The protein below binds the small molecule below.
Small molecule (SMILES): NS(=O)(=O)c1ccc(N/N=C2\C(=O)Nc3ccc(C(=O)O)cc32)cc1

Sequence of chain 1.A:
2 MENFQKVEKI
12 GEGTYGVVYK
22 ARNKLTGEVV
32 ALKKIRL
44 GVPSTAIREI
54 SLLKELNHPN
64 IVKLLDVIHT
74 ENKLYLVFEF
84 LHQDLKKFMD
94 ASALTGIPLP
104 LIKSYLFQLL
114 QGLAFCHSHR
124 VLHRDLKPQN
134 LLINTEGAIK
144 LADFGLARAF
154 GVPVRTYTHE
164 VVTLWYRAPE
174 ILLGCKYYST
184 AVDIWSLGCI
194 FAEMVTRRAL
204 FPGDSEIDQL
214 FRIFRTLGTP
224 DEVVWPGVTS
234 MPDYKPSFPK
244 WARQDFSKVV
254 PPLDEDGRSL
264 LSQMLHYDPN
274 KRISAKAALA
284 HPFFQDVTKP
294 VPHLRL

Binding-site contacts:
Ligand atom N3 contacts residue LEU135 of chain 1.A at 3.7 Å.
Ligand atom N2 contacts residue ILE11 of chain 1.A at 3.5 Å.
Ligand atom C13 contacts residue LEU135 of chain 1.A at 3.7 Å (hydrophobic).
Ligand atom O2 contacts residue ASP87 of chain 1.A at 3.0 Å (salt-bridge).
Ligand atom N4 contacts residue GLU82 of chain 1.A at 3.0 Å (salt-bridge).
Ligand atom C6 contacts residue LEU135 of chain 1.A at 3.5 Å (hydrophobic).
Ligand atom O3 contacts residue ALA32 of chain 1.A at 3.9 Å.
Ligand atom O3 contacts residue GLU82 of chain 1.A at 3.8 Å.
Ligand atom O3 contacts residue LEU84 of chain 1.A at 2.8 Å (h-bond).
Ligand atom O1 contacts residue LYS90 of chain 1.A at 3.4 Å (salt-bridge).
Ligand atom C3 contacts residue HIS85 of chain 1.A at 3.9 Å.
Ligand atom C2 contacts residue GLN86 of chain 1.A at 3.9 Å.
Ligand atom C7 contacts residue LEU135 of chain 1.A at 3.7 Å (hydrophobic).
Ligand atom N3 contacts residue ILE11 of chain 1.A at 3.7 Å.
Ligand atom C11 contacts residue ASP146 of chain 1.A at 3.8 Å.
Ligand atom C11 contacts residue LYS34 of chain 1.A at 3.6 Å.
Ligand atom N1 contacts residue ASP87 of chain 1.A at 3.4 Å (salt-bridge).
Ligand atom C5 contacts residue LEU135 of chain 1.A at 3.5 Å (hydrophobic).
Ligand atom O3 contacts residue PHE83 of chain 1.A at 3.3 Å.
Ligand atom C6 contacts residue ALA32 of chain 1.A at 3.5 Å (hydrophobic).
Ligand atom C3 contacts residue LEU84 of chain 1.A at 3.2 Å (hydrophobic).
Ligand atom C15 contacts residue ASP87 of chain 1.A at 3.5 Å.
Ligand atom S contacts residue LYS90 of chain 1.A at 3.8 Å.
Ligand atom O2 contacts residue LYS90 of chain 1.A at 3.2 Å.
Ligand atom C9 contacts residue PHE81 of chain 1.A at 3.7 Å (hydrophobic).
Ligand atom C4 contacts residue LEU84 of chain 1.A at 3.7 Å (hydrophobic).
Ligand atom N4 contacts residue ALA32 of chain 1.A at 3.2 Å.
Ligand atom C8 contacts residue PHE81 of chain 1.A at 3.5 Å (hydrophobic).
Ligand atom O5 contacts residue ASP146 of chain 1.A at 3.7 Å.
Ligand atom O4 contacts residue LYS34 of chain 1.A at 2.7 Å (salt-bridge).
Ligand atom N4 contacts residue LEU135 of chain 1.A at 3.6 Å.
Ligand atom C6 contacts residue GLU82 of chain 1.A at 3.8 Å.
Ligand atom O5 contacts residue VAL19 of chain 1.A at 3.5 Å.
Ligand atom O4 contacts residue ASP146 of chain 1.A at 3.3 Å.
Ligand atom C11 contacts residue VAL19 of chain 1.A at 3.8 Å (hydrophobic).
Ligand atom C7 contacts residue ALA32 of chain 1.A at 3.7 Å (hydrophobic).
Ligand atom N2 contacts residue LEU84 of chain 1.A at 3.5 Å (h-bond).
Ligand atom C2 contacts residue HIS85 of chain 1.A at 3.4 Å.
Ligand atom O2 contacts residue GLN86 of chain 1.A at 3.4 Å.
Ligand atom C8 contacts residue VAL65 of chain 1.A at 3.9 Å (hydrophobic).